This protein binds this small molecule.
Small molecule (SMILES): CC(=O)N[C@H]1[C@H](O[C@H]2[C@H](O)[C@@H](NC(C)=O)CO[C@@H]2CO)O[C@H](CO)[C@@H](O)[C@@H]1O

Binding-site contacts:
Ligand atom C6 contacts residue ASN626 of chain 1.B at 4.2 Å.
Ligand atom N2 contacts residue ASN626 of chain 1.B at 3.0 Å (h-bond).
Ligand atom C6 contacts residue LEU629 of chain 1.B at 3.9 Å (hydrophobic).
Ligand atom C4 contacts residue ASN626 of chain 1.B at 4.2 Å.
Ligand atom O6 contacts residue LEU629 of chain 1.B at 4.3 Å.
Ligand atom C1 contacts residue ASN626 of chain 1.B at 1.4 Å.
Ligand atom C2 contacts residue ASN626 of chain 1.B at 2.5 Å.
Ligand atom O5 contacts residue LEU629 of chain 1.B at 3.7 Å.
Ligand atom C3 contacts residue ASN626 of chain 1.B at 3.8 Å.
Ligand atom C7 contacts residue ASN626 of chain 1.B at 3.6 Å.
Ligand atom C1 contacts residue THR628 of chain 1.B at 3.4 Å.
Ligand atom O7 contacts residue ASN626 of chain 1.B at 3.8 Å.
Ligand atom C5 contacts residue THR628 of chain 1.B at 4.3 Å.
Ligand atom O5 contacts residue ASN626 of chain 1.B at 2.4 Å (h-bond).
Ligand atom C5 contacts residue ASN626 of chain 1.B at 3.7 Å.
Ligand atom C1 contacts residue LEU629 of chain 1.B at 4.5 Å (hydrophobic).
Ligand atom O5 contacts residue THR628 of chain 1.B at 3.6 Å.

Sequence of chain 1.B:
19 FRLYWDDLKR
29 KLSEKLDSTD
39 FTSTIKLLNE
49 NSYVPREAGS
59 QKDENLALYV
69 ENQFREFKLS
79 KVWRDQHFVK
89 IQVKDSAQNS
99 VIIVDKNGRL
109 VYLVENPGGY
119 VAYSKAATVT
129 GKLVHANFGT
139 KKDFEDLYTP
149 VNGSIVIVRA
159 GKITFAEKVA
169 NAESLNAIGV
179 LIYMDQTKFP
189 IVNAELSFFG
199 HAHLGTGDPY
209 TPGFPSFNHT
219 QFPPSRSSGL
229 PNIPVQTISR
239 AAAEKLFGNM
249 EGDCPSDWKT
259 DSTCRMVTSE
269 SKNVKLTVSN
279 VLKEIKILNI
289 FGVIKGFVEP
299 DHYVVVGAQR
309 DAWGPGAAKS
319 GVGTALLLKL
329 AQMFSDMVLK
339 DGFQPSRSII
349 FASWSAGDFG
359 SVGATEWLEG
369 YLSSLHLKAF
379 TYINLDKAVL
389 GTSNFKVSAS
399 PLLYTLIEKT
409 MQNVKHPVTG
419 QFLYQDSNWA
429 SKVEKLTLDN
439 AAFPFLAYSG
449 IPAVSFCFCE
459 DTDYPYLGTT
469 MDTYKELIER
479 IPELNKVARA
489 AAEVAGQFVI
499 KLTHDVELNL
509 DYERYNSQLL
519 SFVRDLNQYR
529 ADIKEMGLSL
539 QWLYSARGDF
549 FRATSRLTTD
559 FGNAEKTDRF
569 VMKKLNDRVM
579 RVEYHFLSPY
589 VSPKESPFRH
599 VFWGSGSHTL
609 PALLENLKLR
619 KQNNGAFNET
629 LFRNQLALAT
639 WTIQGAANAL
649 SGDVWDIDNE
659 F